Sequence of chain 1.C:
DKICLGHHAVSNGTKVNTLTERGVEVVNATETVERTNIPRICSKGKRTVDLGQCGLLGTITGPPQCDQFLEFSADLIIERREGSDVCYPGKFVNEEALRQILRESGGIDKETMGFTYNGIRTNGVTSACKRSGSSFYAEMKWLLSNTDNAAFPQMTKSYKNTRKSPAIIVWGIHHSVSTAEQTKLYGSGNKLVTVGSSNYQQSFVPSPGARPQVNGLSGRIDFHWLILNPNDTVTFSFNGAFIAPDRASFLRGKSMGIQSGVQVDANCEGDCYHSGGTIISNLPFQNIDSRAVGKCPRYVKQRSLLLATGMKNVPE

Binding-site contacts:
Ligand atom C3 contacts residue NAG1 of chain 1.H at 3.5 Å.
Ligand atom O4 contacts residue NAG1 of chain 1.H at 2.4 Å (h-bond).
Ligand atom O6 contacts residue SER127 of chain 1.C at 3.6 Å.
Ligand atom O3 contacts residue NAG1 of chain 1.H at 2.6 Å (h-bond).
Ligand atom C4 contacts residue NAG1 of chain 1.H at 3.2 Å.
Ligand atom C6 contacts residue GLY216 of chain 1.C at 4.1 Å.

The protein below binds the small molecule below.
Small molecule (SMILES): OC[C@H]1O[C@@H](O)[C@H](O)[C@@H](O)[C@H]1O